Sequence of chain 1.D:
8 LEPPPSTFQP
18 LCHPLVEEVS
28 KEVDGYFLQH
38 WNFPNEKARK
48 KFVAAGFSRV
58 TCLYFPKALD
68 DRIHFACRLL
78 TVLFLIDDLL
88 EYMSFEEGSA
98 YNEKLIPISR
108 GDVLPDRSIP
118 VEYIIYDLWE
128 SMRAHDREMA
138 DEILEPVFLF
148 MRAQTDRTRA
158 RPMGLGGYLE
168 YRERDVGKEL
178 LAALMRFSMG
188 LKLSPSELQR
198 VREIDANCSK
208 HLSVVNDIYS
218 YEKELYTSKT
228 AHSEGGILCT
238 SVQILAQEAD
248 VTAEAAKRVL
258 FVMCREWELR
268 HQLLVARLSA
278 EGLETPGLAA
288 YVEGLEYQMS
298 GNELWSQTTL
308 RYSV

Binding-site contacts:
Ligand atom C1 contacts residue TYR309 of chain 1.D at 3.8 Å (hydrophobic).
Ligand atom C1 contacts residue ASN213 of chain 1.D at 3.8 Å.
Ligand atom C1 contacts residue POP1 of chain 1.Y at 3.2 Å.
Ligand atom C14 contacts residue LEU77 of chain 1.D at 4.2 Å (hydrophobic).
Ligand atom C14 contacts residue LEU80 of chain 1.D at 3.5 Å (hydrophobic).
Ligand atom C2 contacts residue ASN299 of chain 1.D at 4.3 Å.
Ligand atom C2 contacts residue ASN213 of chain 1.D at 3.5 Å.
Ligand atom C3 contacts residue ASN299 of chain 1.D at 4.4 Å.
Ligand atom C1 contacts residue PHE81 of chain 1.D at 3.4 Å (hydrophobic).
Ligand atom C7 contacts residue LEU178 of chain 1.D at 3.8 Å (hydrophobic).
Ligand atom C13 contacts residue LEU80 of chain 1.D at 3.6 Å (hydrophobic).
Ligand atom C8 contacts residue PHE147 of chain 1.D at 3.9 Å (hydrophobic).
Ligand atom C10 contacts residue POP1 of chain 1.Y at 3.0 Å.
Ligand atom C12 contacts residue LEU80 of chain 1.D at 4.1 Å (hydrophobic).
Ligand atom C6 contacts residue LEU178 of chain 1.D at 3.8 Å (hydrophobic).
Ligand atom C8 contacts residue VAL173 of chain 1.D at 3.8 Å (hydrophobic).
Ligand atom C13 contacts residue LEU177 of chain 1.D at 3.7 Å (hydrophobic).
Ligand atom C14 contacts residue PHE81 of chain 1.D at 4.0 Å (hydrophobic).
Ligand atom N1 contacts residue PHE81 of chain 1.D at 4.0 Å.
Ligand atom C11 contacts residue VAL173 of chain 1.D at 3.2 Å (hydrophobic).
Ligand atom C5 contacts residue POP1 of chain 1.Y at 4.2 Å.
Ligand atom C2 contacts residue POP1 of chain 1.Y at 4.2 Å.
Ligand atom C11 contacts residue POP1 of chain 1.Y at 4.3 Å.
Ligand atom C10 contacts residue PHE81 of chain 1.D at 3.6 Å (hydrophobic).
Ligand atom C3 contacts residue PHE81 of chain 1.D at 4.1 Å (hydrophobic).
Ligand atom C2 contacts residue PHE81 of chain 1.D at 4.1 Å (hydrophobic).
Ligand atom C13 contacts residue LEU77 of chain 1.D at 3.5 Å (hydrophobic).
Ligand atom N1 contacts residue POP1 of chain 1.Y at 3.1 Å (h-bond).
Ligand atom C9 contacts residue VAL173 of chain 1.D at 4.1 Å (hydrophobic).
Ligand atom C10 contacts residue ASP84 of chain 1.D at 4.3 Å.
Ligand atom C5 contacts residue PHE81 of chain 1.D at 4.1 Å (hydrophobic).
Ligand atom C9 contacts residue POP1 of chain 1.Y at 4.1 Å.
Ligand atom C12 contacts residue PHE147 of chain 1.D at 4.3 Å (hydrophobic).
Ligand atom C2 contacts residue TYR309 of chain 1.D at 4.1 Å (hydrophobic).
Ligand atom C3 contacts residue TYR61 of chain 1.D at 3.6 Å (hydrophobic).
Ligand atom C14 contacts residue PHE147 of chain 1.D at 4.3 Å (hydrophobic).
Ligand atom C7 contacts residue VAL173 of chain 1.D at 3.2 Å (hydrophobic).
Ligand atom C4 contacts residue VAL173 of chain 1.D at 4.2 Å (hydrophobic).
Ligand atom C9 contacts residue PHE147 of chain 1.D at 4.0 Å (hydrophobic).
Ligand atom C6 contacts residue VAL173 of chain 1.D at 4.0 Å (hydrophobic).

A small-molecule ligand and the protein it binds are described below.
Small molecule (SMILES): C=C(C)[C@H]1CC[C@@]2(C)CCC[NH+](C)[C@@H]2C1